Binding-site contacts:
Ligand atom C3 contacts residue ASN59 of chain 1.G at 3.8 Å.
Ligand atom C7 contacts residue ALA34 of chain 1.G at 3.8 Å (hydrophobic).
Ligand atom O7 contacts residue ALA34 of chain 1.G at 3.8 Å.
Ligand atom C8 contacts residue SER35 of chain 1.G at 4.5 Å.
Ligand atom N2 contacts residue ASN59 of chain 1.G at 2.9 Å (h-bond).
Ligand atom C8 contacts residue SER56 of chain 1.G at 3.5 Å.
Ligand atom O5 contacts residue ASN59 of chain 1.G at 2.3 Å (h-bond).
Ligand atom O7 contacts residue SER35 of chain 1.G at 3.4 Å.
Ligand atom C7 contacts residue SER35 of chain 1.G at 4.2 Å.
Ligand atom C1 contacts residue ASN59 of chain 1.G at 1.4 Å.
Ligand atom C8 contacts residue ARG58 of chain 1.G at 4.3 Å.
Ligand atom O7 contacts residue ASN59 of chain 1.G at 4.0 Å.
Ligand atom C5 contacts residue ASN59 of chain 1.G at 3.6 Å.
Ligand atom C4 contacts residue ASN59 of chain 1.G at 4.2 Å.
Ligand atom C8 contacts residue ALA34 of chain 1.G at 3.3 Å (hydrophobic).
Ligand atom C2 contacts residue ASN59 of chain 1.G at 2.5 Å.
Ligand atom C7 contacts residue ASN59 of chain 1.G at 3.7 Å.

The small molecule below binds the protein below.
Small molecule (SMILES): CC(=O)N[C@@H]1[C@@H](O)[C@H](O)[C@@H](CO)O[C@H]1O

Sequence of chain 1.G:
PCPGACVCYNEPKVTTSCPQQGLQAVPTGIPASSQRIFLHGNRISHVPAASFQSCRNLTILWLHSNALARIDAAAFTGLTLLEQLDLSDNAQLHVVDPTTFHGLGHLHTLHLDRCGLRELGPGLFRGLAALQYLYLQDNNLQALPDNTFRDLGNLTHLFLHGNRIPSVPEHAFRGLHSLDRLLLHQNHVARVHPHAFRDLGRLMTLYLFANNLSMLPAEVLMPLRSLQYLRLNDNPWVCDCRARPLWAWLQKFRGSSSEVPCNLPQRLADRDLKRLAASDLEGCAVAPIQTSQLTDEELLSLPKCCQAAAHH